Sequence of chain 1.F:
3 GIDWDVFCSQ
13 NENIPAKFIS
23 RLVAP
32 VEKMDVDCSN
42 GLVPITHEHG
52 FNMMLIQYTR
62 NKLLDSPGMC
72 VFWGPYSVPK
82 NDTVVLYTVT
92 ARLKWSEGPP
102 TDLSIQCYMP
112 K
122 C

The small molecule below binds the protein below.
Small molecule (SMILES): CC(=O)N[C@@H]1[C@@H](O)[C@H](O)[C@@H](CO)O[C@H]1O

Binding-site contacts:
Ligand atom C2 contacts residue ASN82 of chain 1.F at 2.5 Å.
Ligand atom O7 contacts residue ASN82 of chain 1.F at 3.8 Å.
Ligand atom O5 contacts residue ASN82 of chain 1.F at 2.3 Å (h-bond).
Ligand atom N2 contacts residue ASN82 of chain 1.F at 2.5 Å (h-bond).
Ligand atom C4 contacts residue ASN82 of chain 1.F at 4.2 Å.
Ligand atom C8 contacts residue ASN82 of chain 1.F at 3.3 Å.
Ligand atom C1 contacts residue ASN82 of chain 1.F at 1.4 Å.
Ligand atom C7 contacts residue THR84 of chain 1.F at 3.3 Å.
Ligand atom N2 contacts residue THR84 of chain 1.F at 2.7 Å (h-bond).
Ligand atom C3 contacts residue THR84 of chain 1.F at 4.2 Å.
Ligand atom C5 contacts residue ASN82 of chain 1.F at 3.6 Å.
Ligand atom C7 contacts residue ASN82 of chain 1.F at 3.0 Å.
Ligand atom C8 contacts residue THR84 of chain 1.F at 3.0 Å.
Ligand atom C3 contacts residue ASN82 of chain 1.F at 3.8 Å.
Ligand atom C1 contacts residue VAL85 of chain 1.F at 3.7 Å (hydrophobic).
Ligand atom O5 contacts residue VAL85 of chain 1.F at 4.2 Å.
Ligand atom C2 contacts residue THR84 of chain 1.F at 3.8 Å.
Ligand atom C1 contacts residue THR84 of chain 1.F at 4.1 Å.
Ligand atom C8 contacts residue ASP83 of chain 1.F at 4.4 Å.